Sequence of chain 1.M:
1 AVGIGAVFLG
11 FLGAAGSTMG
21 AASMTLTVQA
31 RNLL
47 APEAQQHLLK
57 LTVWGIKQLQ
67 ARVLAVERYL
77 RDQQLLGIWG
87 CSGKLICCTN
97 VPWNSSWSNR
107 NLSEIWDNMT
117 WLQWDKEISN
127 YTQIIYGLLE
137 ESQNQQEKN

Binding-site contacts:
Ligand atom C4 contacts residue ASN126 of chain 1.M at 4.2 Å.
Ligand atom C2 contacts residue ASN126 of chain 1.M at 2.4 Å.
Ligand atom C3 contacts residue ASN126 of chain 1.M at 3.8 Å.
Ligand atom O5 contacts residue ASN126 of chain 1.M at 2.3 Å (h-bond).
Ligand atom C5 contacts residue ASN126 of chain 1.M at 3.6 Å.
Ligand atom C1 contacts residue ASN126 of chain 1.M at 1.4 Å.
Ligand atom N2 contacts residue ASN126 of chain 1.M at 2.9 Å (h-bond).
Ligand atom O7 contacts residue ASN126 of chain 1.M at 3.2 Å (h-bond).
Ligand atom C8 contacts residue ASN126 of chain 1.M at 3.9 Å.
Ligand atom C7 contacts residue ASN126 of chain 1.M at 3.3 Å.

The protein below binds the small molecule below.
Small molecule (SMILES): CC(=O)N[C@@H]1[C@@H](O)[C@H](O)[C@@H](CO)O[C@H]1O